A small-molecule ligand and the protein it binds are described below.
Small molecule (SMILES): c1ccc(Cn2cc(-c3c[nH]c4ncc(-c5ccncc5)nc34)cn2)cc1

Sequence of chain 1.B:
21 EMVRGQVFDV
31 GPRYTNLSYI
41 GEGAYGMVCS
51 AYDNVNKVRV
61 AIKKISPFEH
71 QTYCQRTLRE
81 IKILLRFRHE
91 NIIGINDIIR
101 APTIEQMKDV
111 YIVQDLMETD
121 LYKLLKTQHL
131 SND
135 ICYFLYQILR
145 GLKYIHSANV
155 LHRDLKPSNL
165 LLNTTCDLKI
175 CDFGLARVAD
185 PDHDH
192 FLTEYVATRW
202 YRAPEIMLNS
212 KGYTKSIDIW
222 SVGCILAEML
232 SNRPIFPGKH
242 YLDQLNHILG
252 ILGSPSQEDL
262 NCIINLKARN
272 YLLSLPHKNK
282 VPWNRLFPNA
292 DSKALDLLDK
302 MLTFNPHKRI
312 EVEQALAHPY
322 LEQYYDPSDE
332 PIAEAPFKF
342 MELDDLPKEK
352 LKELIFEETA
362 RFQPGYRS

Binding-site contacts:
Ligand atom C27 contacts residue GLU118 of chain 1.B at 3.8 Å.
Ligand atom C11 contacts residue CYS175 of chain 1.B at 3.6 Å (hydrophobic).
Ligand atom C1 contacts residue ALA44 of chain 1.B at 3.2 Å (hydrophobic).
Ligand atom C17 contacts residue ASP115 of chain 1.B at 3.9 Å.
Ligand atom C6 contacts residue LYS63 of chain 1.B at 4.1 Å.
Ligand atom C7 contacts residue CYS175 of chain 1.B at 4.1 Å (hydrophobic).
Ligand atom C14 contacts residue GLN114 of chain 1.B at 2.9 Å.
Ligand atom N15 contacts residue GLN114 of chain 1.B at 3.7 Å.
Ligand atom N26 contacts residue LYS123 of chain 1.B at 2.6 Å (salt-bridge).
Ligand atom C11 contacts residue GLN114 of chain 1.B at 3.9 Å.
Ligand atom C17 contacts residue ALA61 of chain 1.B at 3.8 Å (hydrophobic).
Ligand atom C25 contacts residue ASP120 of chain 1.B at 3.2 Å.
Ligand atom N15 contacts residue ASP115 of chain 1.B at 3.6 Å.
Ligand atom C14 contacts residue LEU165 of chain 1.B at 4.0 Å (hydrophobic).
Ligand atom C13 contacts residue LEU165 of chain 1.B at 3.7 Å (hydrophobic).
Ligand atom N8 contacts residue CYS175 of chain 1.B at 3.5 Å (h-bond).
Ligand atom C24 contacts residue ASP120 of chain 1.B at 3.9 Å.
Ligand atom C27 contacts residue THR119 of chain 1.B at 4.1 Å.
Ligand atom C9 contacts residue CYS175 of chain 1.B at 3.8 Å (hydrophobic).
Ligand atom C25 contacts residue LYS123 of chain 1.B at 3.4 Å.
Ligand atom C27 contacts residue LYS123 of chain 1.B at 3.4 Å.
Ligand atom N22 contacts residue ASP115 of chain 1.B at 3.7 Å.
Ligand atom N19 contacts residue LEU165 of chain 1.B at 3.8 Å.
Ligand atom N26 contacts residue ASP120 of chain 1.B at 3.8 Å.
Ligand atom C10 contacts residue CYS175 of chain 1.B at 3.9 Å (hydrophobic).
Ligand atom N15 contacts residue ALA61 of chain 1.B at 3.9 Å.
Ligand atom N12 contacts residue ASP176 of chain 1.B at 4.0 Å.
Ligand atom C28 contacts residue MET117 of chain 1.B at 3.4 Å (hydrophobic).
Ligand atom N22 contacts residue MET117 of chain 1.B at 3.6 Å (h-bond).
Ligand atom N12 contacts residue CYS175 of chain 1.B at 3.4 Å (h-bond).
Ligand atom C6 contacts residue ALA44 of chain 1.B at 3.1 Å (hydrophobic).
Ligand atom N22 contacts residue ALA61 of chain 1.B at 3.4 Å.
Ligand atom C5 contacts residue LYS63 of chain 1.B at 4.0 Å.
Ligand atom C11 contacts residue LYS63 of chain 1.B at 3.7 Å.
Ligand atom C21 contacts residue MET117 of chain 1.B at 3.5 Å (hydrophobic).
Ligand atom N12 contacts residue LYS63 of chain 1.B at 4.0 Å.
Ligand atom C18 contacts residue LEU165 of chain 1.B at 3.6 Å (hydrophobic).
Ligand atom C13 contacts residue GLN114 of chain 1.B at 3.9 Å.
Ligand atom C3 contacts residue ASP176 of chain 1.B at 3.9 Å.
Ligand atom C17 contacts residue LEU165 of chain 1.B at 3.9 Å (hydrophobic).